Sequence of chain 1.E:
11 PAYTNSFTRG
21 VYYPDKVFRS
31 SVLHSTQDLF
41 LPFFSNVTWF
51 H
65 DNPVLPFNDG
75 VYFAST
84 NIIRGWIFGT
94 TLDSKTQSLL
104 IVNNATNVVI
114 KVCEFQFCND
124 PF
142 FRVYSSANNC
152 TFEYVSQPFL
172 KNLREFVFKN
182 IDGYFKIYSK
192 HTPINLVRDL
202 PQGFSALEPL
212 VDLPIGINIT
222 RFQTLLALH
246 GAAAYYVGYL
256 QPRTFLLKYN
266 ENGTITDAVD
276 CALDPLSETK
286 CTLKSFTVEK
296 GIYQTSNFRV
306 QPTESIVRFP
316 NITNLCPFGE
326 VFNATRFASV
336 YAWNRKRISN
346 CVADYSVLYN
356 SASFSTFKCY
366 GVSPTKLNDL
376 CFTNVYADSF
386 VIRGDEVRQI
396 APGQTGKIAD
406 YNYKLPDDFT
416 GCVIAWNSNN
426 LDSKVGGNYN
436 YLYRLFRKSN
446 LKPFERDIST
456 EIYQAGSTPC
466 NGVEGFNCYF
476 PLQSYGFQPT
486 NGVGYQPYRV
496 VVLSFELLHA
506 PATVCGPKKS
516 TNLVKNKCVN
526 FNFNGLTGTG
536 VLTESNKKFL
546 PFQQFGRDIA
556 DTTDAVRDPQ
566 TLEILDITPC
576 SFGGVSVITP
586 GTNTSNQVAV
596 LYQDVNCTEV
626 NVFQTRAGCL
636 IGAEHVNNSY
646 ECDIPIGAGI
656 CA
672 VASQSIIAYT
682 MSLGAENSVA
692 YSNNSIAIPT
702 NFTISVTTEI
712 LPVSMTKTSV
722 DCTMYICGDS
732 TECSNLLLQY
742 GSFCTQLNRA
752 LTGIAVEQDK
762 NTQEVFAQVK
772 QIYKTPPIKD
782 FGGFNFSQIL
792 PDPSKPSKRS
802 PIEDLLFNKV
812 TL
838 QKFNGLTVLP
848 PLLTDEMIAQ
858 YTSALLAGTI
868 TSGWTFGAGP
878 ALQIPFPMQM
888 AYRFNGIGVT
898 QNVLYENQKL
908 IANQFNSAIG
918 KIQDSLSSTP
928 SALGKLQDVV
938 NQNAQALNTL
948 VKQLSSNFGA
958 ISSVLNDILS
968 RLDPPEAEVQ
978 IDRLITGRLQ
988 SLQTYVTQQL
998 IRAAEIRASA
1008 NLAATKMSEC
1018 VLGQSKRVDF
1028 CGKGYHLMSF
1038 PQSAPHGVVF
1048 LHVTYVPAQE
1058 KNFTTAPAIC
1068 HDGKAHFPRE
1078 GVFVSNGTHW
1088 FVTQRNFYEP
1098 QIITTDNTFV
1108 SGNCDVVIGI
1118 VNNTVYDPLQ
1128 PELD

Binding-site contacts:
Ligand atom C5 contacts residue ASN601 of chain 1.E at 3.7 Å.
Ligand atom O5 contacts residue ASN601 of chain 1.E at 2.4 Å (h-bond).
Ligand atom C4 contacts residue ASN601 of chain 1.E at 4.2 Å.
Ligand atom C1 contacts residue THR603 of chain 1.E at 4.3 Å.
Ligand atom O5 contacts residue THR603 of chain 1.E at 3.9 Å.
Ligand atom C1 contacts residue ASN601 of chain 1.E at 1.4 Å.
Ligand atom N2 contacts residue ASN601 of chain 1.E at 2.9 Å (h-bond).
Ligand atom C2 contacts residue ASN601 of chain 1.E at 2.5 Å.
Ligand atom C3 contacts residue ASN601 of chain 1.E at 3.8 Å.
Ligand atom C7 contacts residue ASN601 of chain 1.E at 4.0 Å.

The small molecule below binds the protein below.
Small molecule (SMILES): CC(=O)N[C@@H]1[C@@H](O)[C@H](O)[C@@H](CO)O[C@H]1O